Binding-site contacts:
Ligand atom C8 contacts residue ASN203 of chain 1.A at 4.0 Å.
Ligand atom C2 contacts residue ASN203 of chain 1.A at 2.1 Å.
Ligand atom C8 contacts residue GLY204 of chain 1.A at 3.5 Å.
Ligand atom C1 contacts residue ASN203 of chain 1.A at 1.5 Å.
Ligand atom C4 contacts residue ASN227 of chain 1.A at 4.2 Å.
Ligand atom O7 contacts residue ASN227 of chain 1.A at 3.3 Å (h-bond).
Ligand atom O7 contacts residue ALA223 of chain 1.A at 4.5 Å.
Ligand atom O6 contacts residue ASN203 of chain 1.A at 4.0 Å.
Ligand atom C7 contacts residue THR207 of chain 1.A at 4.4 Å.
Ligand atom C7 contacts residue ASN203 of chain 1.A at 2.8 Å.
Ligand atom C6 contacts residue ASN203 of chain 1.A at 4.5 Å.
Ligand atom C3 contacts residue ASN203 of chain 1.A at 3.5 Å.
Ligand atom C4 contacts residue ASN203 of chain 1.A at 4.1 Å.
Ligand atom C8 contacts residue THR207 of chain 1.A at 4.0 Å.
Ligand atom O3 contacts residue ASN203 of chain 1.A at 4.4 Å.
Ligand atom C7 contacts residue GLY204 of chain 1.A at 4.2 Å.
Ligand atom O7 contacts residue GLY204 of chain 1.A at 4.4 Å.
Ligand atom C1 contacts residue ASN227 of chain 1.A at 4.3 Å.
Ligand atom O5 contacts residue ASN203 of chain 1.A at 2.5 Å (h-bond).
Ligand atom C5 contacts residue ASN203 of chain 1.A at 3.7 Å.
Ligand atom C7 contacts residue ASN227 of chain 1.A at 4.3 Å.
Ligand atom C2 contacts residue ASN227 of chain 1.A at 3.9 Å.
Ligand atom N2 contacts residue ASN203 of chain 1.A at 2.4 Å (h-bond).
Ligand atom O5 contacts residue ASN227 of chain 1.A at 4.0 Å.
Ligand atom O7 contacts residue THR207 of chain 1.A at 3.5 Å.
Ligand atom O7 contacts residue ASN203 of chain 1.A at 2.8 Å (h-bond).

A protein and the small-molecule ligand that binds it are described below.
Small molecule (SMILES): CC(=O)N[C@@H]1[C@@H](O)[C@H](O)[C@@H](CO)O[C@H]1O

Sequence of chain 1.A:
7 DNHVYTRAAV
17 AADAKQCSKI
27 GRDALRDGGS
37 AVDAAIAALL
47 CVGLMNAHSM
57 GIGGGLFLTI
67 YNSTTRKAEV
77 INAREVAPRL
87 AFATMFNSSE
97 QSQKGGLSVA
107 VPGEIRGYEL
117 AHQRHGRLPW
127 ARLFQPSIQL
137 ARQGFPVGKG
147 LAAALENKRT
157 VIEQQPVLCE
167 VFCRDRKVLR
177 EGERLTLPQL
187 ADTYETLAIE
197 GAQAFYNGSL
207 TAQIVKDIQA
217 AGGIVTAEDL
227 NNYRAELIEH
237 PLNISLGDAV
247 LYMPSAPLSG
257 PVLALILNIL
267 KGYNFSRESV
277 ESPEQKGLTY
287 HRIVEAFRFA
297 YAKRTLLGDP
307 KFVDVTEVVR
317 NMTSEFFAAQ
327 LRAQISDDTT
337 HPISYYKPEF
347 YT